Sequence of chain 1.C:
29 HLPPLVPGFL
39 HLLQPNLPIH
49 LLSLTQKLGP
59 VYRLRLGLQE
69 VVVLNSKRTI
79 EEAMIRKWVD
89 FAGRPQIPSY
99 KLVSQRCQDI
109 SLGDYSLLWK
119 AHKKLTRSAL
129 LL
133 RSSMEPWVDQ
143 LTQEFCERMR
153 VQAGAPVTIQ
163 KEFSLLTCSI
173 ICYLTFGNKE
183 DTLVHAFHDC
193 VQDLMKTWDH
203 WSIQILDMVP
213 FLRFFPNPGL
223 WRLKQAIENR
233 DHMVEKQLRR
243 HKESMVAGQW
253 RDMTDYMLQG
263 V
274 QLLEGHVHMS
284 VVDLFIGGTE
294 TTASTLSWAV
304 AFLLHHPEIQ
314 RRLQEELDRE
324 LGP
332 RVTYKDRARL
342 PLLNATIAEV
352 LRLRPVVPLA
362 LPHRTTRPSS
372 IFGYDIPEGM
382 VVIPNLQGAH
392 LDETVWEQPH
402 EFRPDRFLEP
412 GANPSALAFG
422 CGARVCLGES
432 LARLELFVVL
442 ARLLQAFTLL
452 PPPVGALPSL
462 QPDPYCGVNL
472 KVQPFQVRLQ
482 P

Binding-site contacts:
Ligand atom CAC contacts residue GLY65 of chain 1.C at 4.4 Å.
Ligand atom CAQ contacts residue ALA361 of chain 1.C at 3.8 Å (hydrophobic).
Ligand atom CAA contacts residue ILE95 of chain 1.C at 4.3 Å (hydrophobic).
Ligand atom CAK contacts residue ILE384 of chain 1.C at 4.0 Å (hydrophobic).
Ligand atom CAQ contacts residue GLY468 of chain 1.C at 4.0 Å.
Ligand atom OAE contacts residue ALA361 of chain 1.C at 3.6 Å (h-bond).
Ligand atom CAH contacts residue GLN206 of chain 1.C at 4.1 Å.
Ligand atom OAF contacts residue ILE95 of chain 1.C at 4.0 Å.
Ligand atom CAK contacts residue PRO363 of chain 1.C at 4.4 Å (hydrophobic).
Ligand atom CAL contacts residue LEU40 of chain 1.C at 4.2 Å (hydrophobic).
Ligand atom OAE contacts residue GLY468 of chain 1.C at 3.1 Å.
Ligand atom CAB contacts residue LEU360 of chain 1.C at 3.6 Å (hydrophobic).
Ligand atom OAF contacts residue ASP209 of chain 1.C at 4.5 Å.
Ligand atom CAQ contacts residue LEU360 of chain 1.C at 4.3 Å (hydrophobic).
Ligand atom OAE contacts residue LEU360 of chain 1.C at 4.4 Å.
Ligand atom CAQ contacts residue CYS467 of chain 1.C at 4.1 Å (hydrophobic).
Ligand atom CAM contacts residue ALA361 of chain 1.C at 4.2 Å (hydrophobic).
Ligand atom OAE contacts residue CYS467 of chain 1.C at 3.3 Å (h-bond).
Ligand atom CAJ contacts residue GLN206 of chain 1.C at 3.3 Å.
Ligand atom CAG contacts residue GLY468 of chain 1.C at 4.2 Å.
Ligand atom CAM contacts residue PRO363 of chain 1.C at 4.0 Å (hydrophobic).
Ligand atom CAB contacts residue ILE384 of chain 1.C at 4.4 Å (hydrophobic).
Ligand atom OAD contacts residue MET210 of chain 1.C at 4.4 Å.
Ligand atom CAG contacts residue CYS467 of chain 1.C at 4.0 Å (hydrophobic).
Ligand atom CAO contacts residue MET210 of chain 1.C at 4.0 Å (hydrophobic).
Ligand atom CAC contacts residue LEU64 of chain 1.C at 4.0 Å (hydrophobic).
Ligand atom OAD contacts residue GLY65 of chain 1.C at 4.1 Å.
Ligand atom CAI contacts residue LEU360 of chain 1.C at 3.8 Å (hydrophobic).
Ligand atom CAI contacts residue ALA361 of chain 1.C at 3.2 Å (hydrophobic).

The protein below binds the small molecule below.
Small molecule (SMILES): CC(=O)[C@@]1(O)CC[C@H]2[C@@H]3CCC4=CC(=O)CC[C@]4(C)[C@H]3CC[C@@]21C